Sequence of chain 1.A:
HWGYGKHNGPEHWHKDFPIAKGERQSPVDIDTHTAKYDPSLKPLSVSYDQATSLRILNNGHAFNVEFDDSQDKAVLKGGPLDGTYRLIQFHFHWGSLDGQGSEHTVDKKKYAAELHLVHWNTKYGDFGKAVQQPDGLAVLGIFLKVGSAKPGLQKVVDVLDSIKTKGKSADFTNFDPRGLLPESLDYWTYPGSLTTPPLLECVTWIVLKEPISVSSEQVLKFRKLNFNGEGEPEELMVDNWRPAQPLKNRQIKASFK

This small molecule binds to this protein.
Small molecule (SMILES): NS(=O)(=O)c1cc(F)cc(F)c1

Binding-site contacts:
Ligand atom S07 contacts residue ZN1 of chain 1.B at 3.1 Å.
Ligand atom C06 contacts residue THR204 of chain 1.A at 3.3 Å.
Ligand atom NP0 contacts residue HIS99 of chain 1.A at 3.2 Å (h-bond).
Ligand atom NP0 contacts residue HIS101 of chain 1.A at 3.4 Å (h-bond).
Ligand atom S07 contacts residue HIS124 of chain 1.A at 4.1 Å.
Ligand atom O08 contacts residue HIS99 of chain 1.A at 3.3 Å.
Ligand atom F11 contacts residue THR204 of chain 1.A at 2.7 Å.
Ligand atom O08 contacts residue VAL147 of chain 1.A at 4.0 Å.
Ligand atom O09 contacts residue LEU202 of chain 1.A at 3.3 Å.
Ligand atom C04 contacts residue HIS99 of chain 1.A at 4.1 Å.
Ligand atom O08 contacts residue HIS124 of chain 1.A at 3.5 Å (h-bond).
Ligand atom O09 contacts residue ZN1 of chain 1.B at 4.1 Å.
Ligand atom S07 contacts residue HIS99 of chain 1.A at 3.9 Å.
Ligand atom C04 contacts residue LEU202 of chain 1.A at 3.9 Å (hydrophobic).
Ligand atom C03 contacts residue GLN97 of chain 1.A at 4.3 Å.
Ligand atom C02 contacts residue GLN97 of chain 1.A at 4.0 Å.
Ligand atom F11 contacts residue LEU202 of chain 1.A at 3.6 Å.
Ligand atom F11 contacts residue PRO206 of chain 1.A at 4.2 Å.
Ligand atom F12 contacts residue PHE135 of chain 1.A at 3.7 Å.
Ligand atom O09 contacts residue TRP213 of chain 1.A at 3.8 Å.
Ligand atom C03 contacts residue VAL126 of chain 1.A at 3.8 Å (hydrophobic).
Ligand atom C01 contacts residue LEU202 of chain 1.A at 3.9 Å (hydrophobic).
Ligand atom F12 contacts residue VAL126 of chain 1.A at 3.5 Å.
Ligand atom O08 contacts residue TRP213 of chain 1.A at 4.1 Å.
Ligand atom NP0 contacts residue HIS124 of chain 1.A at 3.5 Å (h-bond).
Ligand atom S07 contacts residue THR203 of chain 1.A at 3.9 Å.
Ligand atom O08 contacts residue ZN1 of chain 1.B at 3.0 Å.
Ligand atom NP0 contacts residue ZN1 of chain 1.B at 2.0 Å.
Ligand atom C03 contacts residue LEU202 of chain 1.A at 3.9 Å (hydrophobic).
Ligand atom O09 contacts residue SER201 of chain 1.A at 4.2 Å.
Ligand atom C02 contacts residue LEU202 of chain 1.A at 3.9 Å (hydrophobic).
Ligand atom F12 contacts residue GLN97 of chain 1.A at 3.5 Å.
Ligand atom F11 contacts residue PRO205 of chain 1.A at 3.7 Å.
Ligand atom C05 contacts residue THR204 of chain 1.A at 3.1 Å.
Ligand atom NP0 contacts residue THR203 of chain 1.A at 2.9 Å (h-bond).
Ligand atom O08 contacts residue VAL126 of chain 1.A at 3.9 Å.
Ligand atom C05 contacts residue LEU202 of chain 1.A at 3.9 Å (hydrophobic).
Ligand atom C06 contacts residue LEU202 of chain 1.A at 3.8 Å (hydrophobic).
Ligand atom O09 contacts residue THR203 of chain 1.A at 2.9 Å (h-bond).
Ligand atom C03 contacts residue HIS99 of chain 1.A at 4.0 Å.